Binding-site contacts:
Ligand atom C7 contacts residue TYR271 of chain 1.A at 3.2 Å (hydrophobic).
Ligand atom C7 contacts residue LEU242 of chain 1.A at 3.3 Å (hydrophobic).
Ligand atom C2 contacts residue LEU242 of chain 1.A at 3.3 Å (hydrophobic).
Ligand atom S4 contacts residue TYR271 of chain 1.A at 3.8 Å.
Ligand atom S4 contacts residue LEU242 of chain 1.A at 4.4 Å.
Ligand atom C2 contacts residue LEU245 of chain 1.A at 4.3 Å (hydrophobic).
Ligand atom O5 contacts residue TYR271 of chain 1.A at 3.5 Å (h-bond).
Ligand atom C3 contacts residue LEU242 of chain 1.A at 4.4 Å (hydrophobic).
Ligand atom O6 contacts residue LEU242 of chain 1.A at 3.4 Å.
Ligand atom C2 contacts residue TYR271 of chain 1.A at 3.4 Å (hydrophobic).
Ligand atom O1 contacts residue LEU242 of chain 1.A at 2.5 Å (h-bond).
Ligand atom C2 contacts residue ASN246 of chain 1.A at 4.3 Å.
Ligand atom O1 contacts residue LEU245 of chain 1.A at 4.1 Å.
Ligand atom O1 contacts residue LEU192 of chain 1.A at 4.2 Å.
Ligand atom C3 contacts residue LEU192 of chain 1.A at 4.2 Å (hydrophobic).
Ligand atom C3 contacts residue TYR271 of chain 1.A at 3.5 Å (hydrophobic).
Ligand atom C7 contacts residue ASN246 of chain 1.A at 3.3 Å.

A protein and the small-molecule ligand that binds it are described below.
Small molecule (SMILES): O=S1(=O)CC(O)C1

Sequence of chain 1.A:
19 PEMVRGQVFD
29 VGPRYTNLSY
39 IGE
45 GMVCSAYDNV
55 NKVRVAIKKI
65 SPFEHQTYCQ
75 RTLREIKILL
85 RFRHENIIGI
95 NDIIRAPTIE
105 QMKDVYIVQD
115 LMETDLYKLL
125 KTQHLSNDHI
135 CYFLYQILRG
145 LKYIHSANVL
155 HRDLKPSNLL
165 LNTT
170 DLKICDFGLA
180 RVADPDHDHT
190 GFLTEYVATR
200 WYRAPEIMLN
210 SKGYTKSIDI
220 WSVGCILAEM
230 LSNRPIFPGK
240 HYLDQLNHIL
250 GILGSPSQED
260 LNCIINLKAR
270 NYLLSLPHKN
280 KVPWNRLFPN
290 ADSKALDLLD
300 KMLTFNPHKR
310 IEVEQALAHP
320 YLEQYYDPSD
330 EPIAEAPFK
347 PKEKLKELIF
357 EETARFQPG